Sequence of chain 2.F:
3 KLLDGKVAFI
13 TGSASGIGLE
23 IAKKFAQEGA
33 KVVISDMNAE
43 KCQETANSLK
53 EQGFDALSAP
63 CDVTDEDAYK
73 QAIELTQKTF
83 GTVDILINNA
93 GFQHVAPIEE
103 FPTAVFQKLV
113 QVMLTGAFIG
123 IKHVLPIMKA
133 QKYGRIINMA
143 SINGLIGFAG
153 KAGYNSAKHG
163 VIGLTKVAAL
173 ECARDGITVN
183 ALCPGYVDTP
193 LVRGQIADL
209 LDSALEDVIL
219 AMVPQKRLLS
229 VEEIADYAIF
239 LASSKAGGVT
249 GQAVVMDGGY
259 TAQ

A protein and the small-molecule ligand that binds it are described below.
Small molecule (SMILES): CCC(=O)CC(=O)O

Binding-site contacts:
Ligand atom OAB contacts residue LYS153 of chain 2.F at 3.9 Å.
Ligand atom CAG contacts residue GLY187 of chain 2.F at 4.1 Å.
Ligand atom CAF contacts residue GLN95 of chain 2.F at 3.8 Å.
Ligand atom CAD contacts residue ASN145 of chain 2.F at 3.2 Å.
Ligand atom CAG contacts residue ASN145 of chain 2.F at 3.4 Å.
Ligand atom OAC contacts residue TYR156 of chain 2.F at 3.8 Å.
Ligand atom OAB contacts residue GLN95 of chain 2.F at 4.0 Å.
Ligand atom CAG contacts residue TYR188 of chain 2.F at 4.2 Å (hydrophobic).
Ligand atom CAE contacts residue TYR156 of chain 2.F at 3.6 Å (hydrophobic).
Ligand atom OAA contacts residue NAD1 of chain 2.Q at 2.8 Å.
Ligand atom CAF contacts residue TYR156 of chain 2.F at 4.2 Å (hydrophobic).
Ligand atom CAG contacts residue NAD1 of chain 2.Q at 3.4 Å.
Ligand atom CAH contacts residue GLN197 of chain 2.F at 4.0 Å.
Ligand atom CAG contacts residue ILE144 of chain 2.F at 4.2 Å (hydrophobic).
Ligand atom OAA contacts residue TYR156 of chain 2.F at 3.9 Å.
Ligand atom CAG contacts residue SER143 of chain 2.F at 3.5 Å.
Ligand atom CAH contacts residue GLN95 of chain 2.F at 3.4 Å.
Ligand atom CAF contacts residue LYS153 of chain 2.F at 3.3 Å.
Ligand atom CAE contacts residue ASN145 of chain 2.F at 4.2 Å.
Ligand atom CAD contacts residue SER143 of chain 2.F at 3.2 Å.
Ligand atom CAH contacts residue TYR156 of chain 2.F at 4.4 Å (hydrophobic).
Ligand atom CAH contacts residue LYS153 of chain 2.F at 4.1 Å.
Ligand atom CAG contacts residue PRO186 of chain 2.F at 4.3 Å (hydrophobic).
Ligand atom CAE contacts residue NAD1 of chain 2.Q at 3.4 Å.
Ligand atom OAB contacts residue GLN197 of chain 2.F at 2.8 Å (h-bond).
Ligand atom OAC contacts residue GLN95 of chain 2.F at 3.4 Å (h-bond).
Ligand atom CAD contacts residue NAD1 of chain 2.Q at 3.3 Å.
Ligand atom CAD contacts residue TYR156 of chain 2.F at 3.4 Å (hydrophobic).
Ligand atom CAF contacts residue ASN145 of chain 2.F at 4.0 Å.